This protein binds this small molecule.
Small molecule (SMILES): CC(=O)N[C@H]1[C@H](O[C@H]2[C@H](O)[C@@H](NC(C)=O)CO[C@@H]2CO)O[C@H](CO)[C@@H](O)[C@@H]1O

Sequence of chain 1.A:
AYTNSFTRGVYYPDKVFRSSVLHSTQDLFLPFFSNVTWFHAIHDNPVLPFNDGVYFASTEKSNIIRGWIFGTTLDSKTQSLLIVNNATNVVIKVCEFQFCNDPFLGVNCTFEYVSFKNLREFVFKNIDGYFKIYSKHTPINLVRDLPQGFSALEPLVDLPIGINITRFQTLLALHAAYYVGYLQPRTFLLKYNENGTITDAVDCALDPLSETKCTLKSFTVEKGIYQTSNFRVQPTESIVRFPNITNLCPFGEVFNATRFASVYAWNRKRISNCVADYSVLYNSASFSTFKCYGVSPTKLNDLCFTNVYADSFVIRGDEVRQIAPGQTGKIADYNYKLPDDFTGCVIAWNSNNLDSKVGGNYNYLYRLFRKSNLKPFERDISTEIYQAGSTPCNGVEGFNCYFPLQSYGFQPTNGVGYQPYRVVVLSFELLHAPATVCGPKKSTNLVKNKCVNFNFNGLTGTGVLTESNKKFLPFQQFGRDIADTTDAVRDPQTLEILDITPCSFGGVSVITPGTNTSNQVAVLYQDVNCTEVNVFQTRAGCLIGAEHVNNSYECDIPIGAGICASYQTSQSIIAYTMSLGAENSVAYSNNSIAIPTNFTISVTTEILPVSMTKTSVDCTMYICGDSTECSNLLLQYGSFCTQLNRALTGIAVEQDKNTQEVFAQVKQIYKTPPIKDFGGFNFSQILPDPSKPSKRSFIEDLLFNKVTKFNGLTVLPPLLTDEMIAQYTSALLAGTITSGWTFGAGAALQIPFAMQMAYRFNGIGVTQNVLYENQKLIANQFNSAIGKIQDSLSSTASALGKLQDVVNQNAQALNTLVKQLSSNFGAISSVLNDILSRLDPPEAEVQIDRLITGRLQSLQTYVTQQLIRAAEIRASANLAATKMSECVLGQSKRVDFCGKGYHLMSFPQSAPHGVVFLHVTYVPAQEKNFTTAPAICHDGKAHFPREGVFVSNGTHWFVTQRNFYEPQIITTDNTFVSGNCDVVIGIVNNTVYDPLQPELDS

Binding-site contacts:
Ligand atom N2 contacts residue ASN1134 of chain 1.A at 2.9 Å (h-bond).
Ligand atom O5 contacts residue ASN1134 of chain 1.A at 2.4 Å (h-bond).
Ligand atom C5 contacts residue ASN1134 of chain 1.A at 3.7 Å.
Ligand atom C7 contacts residue ASN1134 of chain 1.A at 3.3 Å.
Ligand atom C3 contacts residue ASN1134 of chain 1.A at 3.8 Å.
Ligand atom C8 contacts residue ASN1134 of chain 1.A at 4.4 Å.
Ligand atom C4 contacts residue ASN1134 of chain 1.A at 4.2 Å.
Ligand atom O7 contacts residue ASN1134 of chain 1.A at 3.4 Å (h-bond).
Ligand atom C1 contacts residue ASN1134 of chain 1.A at 1.4 Å.
Ligand atom C2 contacts residue ASN1134 of chain 1.A at 2.5 Å.